A small-molecule ligand and the protein it binds are described below.
Small molecule (SMILES): CC(=O)N[C@H]1[C@H](O[C@H]2[C@H](O)[C@@H](NC(C)=O)CO[C@@H]2CO)O[C@H](CO)[C@@H](O)[C@@H]1O

Sequence of chain 1.C:
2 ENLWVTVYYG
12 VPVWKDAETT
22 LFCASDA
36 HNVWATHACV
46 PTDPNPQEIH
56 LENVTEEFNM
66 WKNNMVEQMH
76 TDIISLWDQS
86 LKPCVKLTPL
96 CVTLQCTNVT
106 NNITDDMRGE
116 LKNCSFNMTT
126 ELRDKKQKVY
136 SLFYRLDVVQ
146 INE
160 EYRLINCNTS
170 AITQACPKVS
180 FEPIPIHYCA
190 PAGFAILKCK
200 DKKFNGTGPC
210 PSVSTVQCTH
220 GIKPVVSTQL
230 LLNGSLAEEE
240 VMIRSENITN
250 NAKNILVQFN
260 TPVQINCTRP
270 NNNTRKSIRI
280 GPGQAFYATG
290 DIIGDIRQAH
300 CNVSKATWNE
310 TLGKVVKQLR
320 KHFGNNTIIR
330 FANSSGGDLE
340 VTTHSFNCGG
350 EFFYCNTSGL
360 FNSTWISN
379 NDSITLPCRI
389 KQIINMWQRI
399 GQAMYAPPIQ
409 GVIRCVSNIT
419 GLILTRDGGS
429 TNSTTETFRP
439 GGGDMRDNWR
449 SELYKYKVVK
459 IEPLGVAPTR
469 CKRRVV

Binding-site contacts:
Ligand atom C8 contacts residue GLN263 of chain 1.C at 3.2 Å.
Ligand atom C8 contacts residue VAL302 of chain 1.C at 4.5 Å (hydrophobic).
Ligand atom C4 contacts residue GLN263 of chain 1.C at 3.8 Å.
Ligand atom C2 contacts residue ASN265 of chain 1.C at 2.6 Å.
Ligand atom C1 contacts residue GLN263 of chain 1.C at 2.7 Å.
Ligand atom O4 contacts residue GLN263 of chain 1.C at 4.4 Å.
Ligand atom O5 contacts residue ASN265 of chain 1.C at 2.4 Å (h-bond).
Ligand atom O7 contacts residue ASN265 of chain 1.C at 3.7 Å.
Ligand atom O3 contacts residue GLN263 of chain 1.C at 3.4 Å (h-bond).
Ligand atom O6 contacts residue ARG412 of chain 1.C at 4.4 Å.
Ligand atom C5 contacts residue ASN265 of chain 1.C at 3.6 Å.
Ligand atom O5 contacts residue GLN263 of chain 1.C at 3.8 Å.
Ligand atom C2 contacts residue GLN263 of chain 1.C at 2.7 Å.
Ligand atom N2 contacts residue ASN265 of chain 1.C at 3.0 Å (h-bond).
Ligand atom C3 contacts residue GLN263 of chain 1.C at 2.7 Å.
Ligand atom C5 contacts residue GLN263 of chain 1.C at 3.9 Å.
Ligand atom C7 contacts residue ASN265 of chain 1.C at 3.5 Å.
Ligand atom N2 contacts residue GLN263 of chain 1.C at 2.5 Å (h-bond).
Ligand atom C4 contacts residue ASN265 of chain 1.C at 4.3 Å.
Ligand atom C7 contacts residue GLN263 of chain 1.C at 3.5 Å.
Ligand atom C1 contacts residue ASN265 of chain 1.C at 1.5 Å.
Ligand atom C8 contacts residue SER303 of chain 1.C at 3.9 Å.
Ligand atom C3 contacts residue ASN265 of chain 1.C at 3.9 Å.